Binding-site contacts:
Ligand atom C6 contacts residue ARG480 of chain 1.E at 3.7 Å.
Ligand atom O5 contacts residue ARG480 of chain 1.E at 2.8 Å (salt-bridge).
Ligand atom O7 contacts residue ILE374 of chain 1.E at 3.4 Å.
Ligand atom C2 contacts residue ASN376 of chain 1.E at 2.5 Å.
Ligand atom O6 contacts residue ASN376 of chain 1.E at 4.5 Å.
Ligand atom C4 contacts residue ASN376 of chain 1.E at 4.2 Å.
Ligand atom C3 contacts residue ASN376 of chain 1.E at 3.8 Å.
Ligand atom C7 contacts residue ASN376 of chain 1.E at 3.5 Å.
Ligand atom C5 contacts residue ARG480 of chain 1.E at 3.9 Å.
Ligand atom C5 contacts residue ASN376 of chain 1.E at 3.6 Å.
Ligand atom C7 contacts residue ILE374 of chain 1.E at 4.0 Å (hydrophobic).
Ligand atom O7 contacts residue ASN376 of chain 1.E at 3.8 Å.
Ligand atom C1 contacts residue ASN376 of chain 1.E at 1.4 Å.
Ligand atom O5 contacts residue ASN376 of chain 1.E at 2.3 Å (h-bond).
Ligand atom C1 contacts residue ARG480 of chain 1.E at 3.6 Å.
Ligand atom N2 contacts residue ASN376 of chain 1.E at 2.9 Å (h-bond).
Ligand atom O6 contacts residue ARG480 of chain 1.E at 2.8 Å (salt-bridge).
Ligand atom C8 contacts residue ILE374 of chain 1.E at 4.0 Å (hydrophobic).

Sequence of chain 1.E:
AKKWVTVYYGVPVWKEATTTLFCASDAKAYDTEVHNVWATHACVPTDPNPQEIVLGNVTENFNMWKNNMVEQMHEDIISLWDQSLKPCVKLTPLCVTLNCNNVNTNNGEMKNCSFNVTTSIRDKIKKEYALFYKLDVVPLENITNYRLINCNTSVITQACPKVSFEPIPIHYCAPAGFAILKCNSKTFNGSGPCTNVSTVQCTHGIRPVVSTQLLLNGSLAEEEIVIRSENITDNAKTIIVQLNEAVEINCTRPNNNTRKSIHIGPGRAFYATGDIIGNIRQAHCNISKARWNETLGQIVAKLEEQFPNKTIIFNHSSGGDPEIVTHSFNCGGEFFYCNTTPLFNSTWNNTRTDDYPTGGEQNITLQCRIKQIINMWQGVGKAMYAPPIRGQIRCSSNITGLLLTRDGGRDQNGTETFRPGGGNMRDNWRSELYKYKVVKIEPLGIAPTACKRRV

The protein below binds the small molecule below.
Small molecule (SMILES): CC(=O)N[C@H]1[C@H](O[C@H]2[C@H](O)[C@@H](NC(C)=O)CO[C@@H]2CO)O[C@H](CO)[C@@H](O)[C@@H]1O